The protein below binds the small molecule below.
Small molecule (SMILES): OC[C@H]1O[C@@H](O[C@@H]2[C@@H](O)[C@H](O[C@@H]3[C@@H](O)[C@H](O)O[C@H](CO)[C@H]3O)O[C@H](CO)[C@H]2O)[C@H](O)[C@@H](O)[C@@H]1O

Sequence of chain 1.A:
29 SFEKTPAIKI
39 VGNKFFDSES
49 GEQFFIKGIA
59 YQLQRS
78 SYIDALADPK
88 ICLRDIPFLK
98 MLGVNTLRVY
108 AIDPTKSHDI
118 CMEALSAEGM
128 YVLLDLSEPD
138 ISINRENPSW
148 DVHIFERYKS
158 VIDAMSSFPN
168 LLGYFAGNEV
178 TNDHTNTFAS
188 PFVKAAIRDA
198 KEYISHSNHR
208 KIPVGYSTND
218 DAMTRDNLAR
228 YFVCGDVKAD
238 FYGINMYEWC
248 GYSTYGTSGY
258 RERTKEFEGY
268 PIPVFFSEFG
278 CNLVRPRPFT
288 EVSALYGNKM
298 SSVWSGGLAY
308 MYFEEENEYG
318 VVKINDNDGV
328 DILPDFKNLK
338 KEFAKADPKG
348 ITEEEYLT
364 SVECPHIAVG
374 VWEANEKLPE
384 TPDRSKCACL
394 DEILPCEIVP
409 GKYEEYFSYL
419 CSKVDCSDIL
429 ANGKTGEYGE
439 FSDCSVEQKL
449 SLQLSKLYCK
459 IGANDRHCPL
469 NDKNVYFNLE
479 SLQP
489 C

Binding-site contacts:
Ligand atom O6 contacts residue LEU280 of chain 1.A at 3.6 Å.
Ligand atom C3 contacts residue GLU245 of chain 1.A at 3.4 Å.
Ligand atom O6 contacts residue CYS247 of chain 1.A at 4.0 Å.
Ligand atom C6 contacts residue ASP218 of chain 1.A at 3.6 Å.
Ligand atom O4 contacts residue CYS247 of chain 1.A at 3.6 Å (h-bond).
Ligand atom O6 contacts residue ARG260 of chain 1.A at 3.6 Å.
Ligand atom O4 contacts residue ARG222 of chain 1.A at 3.7 Å.
Ligand atom O3 contacts residue ASN216 of chain 1.A at 3.4 Å (h-bond).
Ligand atom O3 contacts residue TYR244 of chain 1.A at 4.0 Å.
Ligand atom C3 contacts residue 9PK1 of chain 1.C at 4.2 Å.
Ligand atom O2 contacts residue SER255 of chain 1.A at 3.5 Å (h-bond).
Ligand atom C6 contacts residue LEU280 of chain 1.A at 3.9 Å (hydrophobic).
Ligand atom C6 contacts residue ARG222 of chain 1.A at 4.0 Å.
Ligand atom O6 contacts residue ARG222 of chain 1.A at 3.3 Å (salt-bridge).
Ligand atom C3 contacts residue ASP217 of chain 1.A at 3.9 Å.
Ligand atom C2 contacts residue ASP217 of chain 1.A at 3.8 Å.
Ligand atom O5 contacts residue GLU245 of chain 1.A at 3.8 Å.
Ligand atom O5 contacts residue ASP218 of chain 1.A at 4.1 Å.
Ligand atom C1 contacts residue SER255 of chain 1.A at 4.2 Å.
Ligand atom O2 contacts residue ASP217 of chain 1.A at 3.9 Å.
Ligand atom C5 contacts residue CYS247 of chain 1.A at 4.0 Å (hydrophobic).
Ligand atom O1 contacts residue THR254 of chain 1.A at 3.8 Å.
Ligand atom O5 contacts residue ASP217 of chain 1.A at 3.5 Å (salt-bridge).
Ligand atom O2 contacts residue GLU245 of chain 1.A at 4.1 Å.
Ligand atom C4 contacts residue ASP217 of chain 1.A at 3.5 Å.
Ligand atom O3 contacts residue ASP217 of chain 1.A at 3.2 Å (salt-bridge).
Ligand atom O3 contacts residue GLU245 of chain 1.A at 3.5 Å.
Ligand atom C1 contacts residue ASP217 of chain 1.A at 3.6 Å.
Ligand atom C5 contacts residue GLU245 of chain 1.A at 4.0 Å.
Ligand atom C4 contacts residue ARG222 of chain 1.A at 4.2 Å.
Ligand atom O1 contacts residue SER255 of chain 1.A at 4.3 Å.
Ligand atom C4 contacts residue ASN216 of chain 1.A at 4.2 Å.
Ligand atom C2 contacts residue GLU245 of chain 1.A at 3.9 Å.
Ligand atom O2 contacts residue 9PK1 of chain 1.C at 3.8 Å.
Ligand atom O6 contacts residue GLU245 of chain 1.A at 3.5 Å (salt-bridge).
Ligand atom O4 contacts residue ALA219 of chain 1.A at 3.8 Å.
Ligand atom O4 contacts residue ASP217 of chain 1.A at 2.7 Å (salt-bridge).
Ligand atom C1 contacts residue GLU245 of chain 1.A at 3.6 Å.
Ligand atom C6 contacts residue CYS247 of chain 1.A at 4.0 Å (hydrophobic).
Ligand atom C4 contacts residue GLU245 of chain 1.A at 4.2 Å.